Binding-site contacts:
Ligand atom N6 contacts residue U1 of chain 9.C at 2.8 Å (h-bond).
Ligand atom N1 contacts residue U3 of chain 9.C at 2.7 Å (h-bond).
Ligand atom C2 contacts residue U2 of chain 9.C at 3.2 Å.
Ligand atom C4 contacts residue U2 of chain 9.C at 4.3 Å.
Ligand atom C6 contacts residue U2 of chain 9.C at 4.1 Å.
Ligand atom N6 contacts residue U3 of chain 9.C at 3.0 Å (h-bond).
Ligand atom C2 contacts residue U1 of chain 9.C at 3.5 Å.
Ligand atom N3 contacts residue U3 of chain 9.C at 4.2 Å.
Ligand atom C6 contacts residue U1 of chain 9.C at 3.6 Å.
Ligand atom N1 contacts residue U1 of chain 9.C at 2.8 Å (h-bond).
Ligand atom C2 contacts residue U3 of chain 9.C at 3.0 Å.
Ligand atom N1 contacts residue U2 of chain 9.C at 3.5 Å (h-bond).
Ligand atom N6 contacts residue U2 of chain 9.C at 4.2 Å.
Ligand atom N3 contacts residue U2 of chain 9.C at 3.7 Å.
Ligand atom C6 contacts residue U3 of chain 9.C at 3.3 Å.

This small molecule binds to this protein.
Small molecule (SMILES): Nc1ncnc2c1ncn2[C@@H]1O[C@H](CO[P](=O)(O)O[C@H]2[C@@H](O)[C@H](n3cnc4c(N)ncnc43)O[C@@H]2CO[P](=O)(O)O[C@H]2[C@@H](O)[C@H](n3cnc4c(N)ncnc43)O[C@@H]2COP(=O)(O)O)[C@@H](O)[C@H]1O